This protein binds this small molecule.
Small molecule (SMILES): Nc1ncnc2c1ncn2[C@@H]1O[C@H](COP(=O)(O)OP(=O)(O)OP(O)(O)=S)[C@@H](O)[C@H]1O

Sequence of chain 1.E:
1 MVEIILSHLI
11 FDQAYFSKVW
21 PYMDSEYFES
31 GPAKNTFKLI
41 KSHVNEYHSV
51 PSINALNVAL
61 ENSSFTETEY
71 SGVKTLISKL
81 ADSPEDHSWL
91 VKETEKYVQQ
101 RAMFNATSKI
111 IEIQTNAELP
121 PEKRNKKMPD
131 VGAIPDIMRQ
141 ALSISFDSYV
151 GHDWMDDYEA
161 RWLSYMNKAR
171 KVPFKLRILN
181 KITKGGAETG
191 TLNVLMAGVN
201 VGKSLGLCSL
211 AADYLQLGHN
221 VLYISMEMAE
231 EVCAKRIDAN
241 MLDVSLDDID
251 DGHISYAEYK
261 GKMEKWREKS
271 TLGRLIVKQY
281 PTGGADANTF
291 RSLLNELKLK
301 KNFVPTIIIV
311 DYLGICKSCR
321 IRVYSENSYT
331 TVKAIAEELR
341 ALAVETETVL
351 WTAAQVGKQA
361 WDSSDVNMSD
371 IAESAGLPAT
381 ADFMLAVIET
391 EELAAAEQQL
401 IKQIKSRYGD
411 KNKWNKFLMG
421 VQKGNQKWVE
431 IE

Binding-site contacts:
Ligand atom O2' contacts residue LYS423 of chain 1.F at 3.3 Å.
Ligand atom O2A contacts residue SER204 of chain 1.F at 3.2 Å.
Ligand atom C5' contacts residue GLY202 of chain 1.F at 3.4 Å.
Ligand atom O2G contacts residue MG1 of chain 1.O at 2.0 Å.
Ligand atom N7 contacts residue ARG407 of chain 1.E at 3.0 Å (salt-bridge).
Ligand atom O2A contacts residue ARG236 of chain 1.F at 2.8 Å (salt-bridge).
Ligand atom O3G contacts residue SER204 of chain 1.F at 2.5 Å (h-bond).
Ligand atom N1 contacts residue LEU246 of chain 1.F at 3.7 Å.
Ligand atom O3' contacts residue ASN200 of chain 1.F at 3.0 Å (h-bond).
Ligand atom C2' contacts residue GLY409 of chain 1.E at 3.5 Å.
Ligand atom C8 contacts residue ARG407 of chain 1.E at 3.7 Å.
Ligand atom O1B contacts residue LYS203 of chain 1.F at 2.5 Å (salt-bridge).
Ligand atom C3' contacts residue ASN200 of chain 1.F at 3.4 Å.
Ligand atom PG contacts residue SER204 of chain 1.F at 3.2 Å.
Ligand atom N3 contacts residue GLY409 of chain 1.E at 3.8 Å.
Ligand atom O3G contacts residue ASP311 of chain 1.F at 3.7 Å.
Ligand atom C6 contacts residue GLY409 of chain 1.E at 3.8 Å.
Ligand atom O2B contacts residue MG1 of chain 1.O at 2.0 Å.
Ligand atom O2B contacts residue ASN200 of chain 1.F at 3.4 Å (h-bond).
Ligand atom PA contacts residue ARG236 of chain 1.F at 3.5 Å.
Ligand atom O5' contacts residue ARG236 of chain 1.F at 3.5 Å (salt-bridge).
Ligand atom O2A contacts residue LEU205 of chain 1.F at 3.5 Å (h-bond).
Ligand atom N3 contacts residue ASP410 of chain 1.E at 3.8 Å.
Ligand atom PG contacts residue MG1 of chain 1.O at 3.4 Å.
Ligand atom O1B contacts residue MG1 of chain 1.O at 3.5 Å.
Ligand atom O3A contacts residue GLY202 of chain 1.F at 3.2 Å (h-bond).
Ligand atom O3B contacts residue SER204 of chain 1.F at 3.2 Å (h-bond).
Ligand atom O3B contacts residue MG1 of chain 1.O at 3.8 Å.
Ligand atom C6 contacts residue TYR408 of chain 1.E at 3.7 Å (hydrophobic).
Ligand atom PB contacts residue LYS203 of chain 1.F at 3.8 Å.
Ligand atom O1B contacts residue GLY202 of chain 1.F at 3.7 Å.
Ligand atom C4 contacts residue GLY409 of chain 1.E at 3.8 Å.
Ligand atom N6 contacts residue TYR408 of chain 1.E at 3.3 Å (h-bond).
Ligand atom O2G contacts residue ARG407 of chain 1.E at 3.1 Å (salt-bridge).
Ligand atom S1G contacts residue SER204 of chain 1.F at 3.8 Å.
Ligand atom O2' contacts residue ASP410 of chain 1.E at 2.8 Å (salt-bridge).
Ligand atom O3A contacts residue LYS203 of chain 1.F at 3.8 Å.
Ligand atom C6 contacts residue LEU246 of chain 1.F at 3.6 Å (hydrophobic).
Ligand atom S1G contacts residue ARG407 of chain 1.E at 3.6 Å (salt-bridge).
Ligand atom PB contacts residue MG1 of chain 1.O at 3.2 Å.

Sequence of chain 1.F:
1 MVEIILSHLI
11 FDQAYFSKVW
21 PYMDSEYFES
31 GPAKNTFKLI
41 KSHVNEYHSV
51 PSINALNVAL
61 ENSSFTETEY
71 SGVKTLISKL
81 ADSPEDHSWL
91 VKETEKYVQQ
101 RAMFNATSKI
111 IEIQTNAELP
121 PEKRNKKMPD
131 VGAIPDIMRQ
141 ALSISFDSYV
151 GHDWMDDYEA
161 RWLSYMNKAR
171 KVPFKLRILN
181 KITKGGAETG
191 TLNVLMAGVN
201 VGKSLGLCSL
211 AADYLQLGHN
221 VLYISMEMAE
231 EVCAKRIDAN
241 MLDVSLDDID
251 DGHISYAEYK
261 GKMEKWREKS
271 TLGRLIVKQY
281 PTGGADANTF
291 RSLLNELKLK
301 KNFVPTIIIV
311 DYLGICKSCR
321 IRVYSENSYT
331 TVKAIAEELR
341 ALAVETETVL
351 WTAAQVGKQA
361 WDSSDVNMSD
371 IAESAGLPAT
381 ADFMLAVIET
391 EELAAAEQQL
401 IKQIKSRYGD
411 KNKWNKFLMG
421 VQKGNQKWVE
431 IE